A protein and the small-molecule ligand that binds it are described below.
Small molecule (SMILES): CC(=O)N[C@@H](Cc1ccc(OP(=O)(O)O)cc1)C(=O)N[C@H](C(=O)N[C@@H](CC(N)=O)C(=O)N[C@H](C(=O)O)C(C)C)C(C)C

Sequence of chain 2.C:
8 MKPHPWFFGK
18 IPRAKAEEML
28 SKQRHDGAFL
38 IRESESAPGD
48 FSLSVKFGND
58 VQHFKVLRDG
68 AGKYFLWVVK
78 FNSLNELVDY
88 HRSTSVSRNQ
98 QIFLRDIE

Sequence of chain 1.A:
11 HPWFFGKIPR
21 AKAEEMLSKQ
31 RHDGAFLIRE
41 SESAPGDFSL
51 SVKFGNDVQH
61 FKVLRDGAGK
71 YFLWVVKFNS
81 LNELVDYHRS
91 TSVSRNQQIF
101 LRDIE

Binding-site contacts:
Ligand atom CZ contacts residue ARG20 of chain 2.C at 3.5 Å.
Ligand atom O2P contacts residue ARG39 of chain 2.C at 2.8 Å (salt-bridge).
Ligand atom O3P contacts residue SER41 of chain 2.C at 3.6 Å.
Ligand atom CB contacts residue TRP74 of chain 2.C at 3.7 Å (hydrophobic).
Ligand atom O1P contacts residue ARG39 of chain 2.C at 2.9 Å (salt-bridge).
Ligand atom ND2 contacts residue LEU73 of chain 2.C at 2.8 Å (h-bond).
Ligand atom CB contacts residue LEU73 of chain 2.C at 3.4 Å (hydrophobic).
Ligand atom P contacts residue SER43 of chain 2.C at 3.5 Å.
Ligand atom CD1 contacts residue LYS62 of chain 2.C at 3.8 Å.
Ligand atom CE1 contacts residue LYS62 of chain 2.C at 3.7 Å.
Ligand atom CG2 contacts residue HIS60 of chain 2.C at 3.7 Å.
Ligand atom CG contacts residue LYS62 of chain 2.C at 3.6 Å.
Ligand atom CE2 contacts residue ARG20 of chain 2.C at 3.2 Å.
Ligand atom OD1 contacts residue LYS62 of chain 2.C at 2.9 Å (salt-bridge).
Ligand atom P contacts residue SER41 of chain 2.C at 3.7 Å.
Ligand atom CG1 contacts residue PHE61 of chain 2.C at 3.7 Å (hydrophobic).
Ligand atom OH contacts residue ALA21 of chain 1.A at 3.6 Å.
Ligand atom CB contacts residue PHE61 of chain 2.C at 3.6 Å (hydrophobic).
Ligand atom O3P contacts residue SER43 of chain 2.C at 2.7 Å (h-bond).
Ligand atom ND2 contacts residue LYS62 of chain 2.C at 2.8 Å (salt-bridge).
Ligand atom N contacts residue HIS60 of chain 2.C at 2.8 Å (h-bond).
Ligand atom O contacts residue ARG20 of chain 2.C at 2.5 Å (salt-bridge).
Ligand atom CD2 contacts residue ARG20 of chain 2.C at 3.5 Å.
Ligand atom OH contacts residue SER43 of chain 2.C at 3.2 Å (h-bond).
Ligand atom CH3 contacts residue GLU25 of chain 1.A at 3.5 Å.
Ligand atom O1P contacts residue SER49 of chain 2.C at 2.6 Å (h-bond).
Ligand atom O2P contacts residue ARG20 of chain 2.C at 2.7 Å (salt-bridge).
Ligand atom CD2 contacts residue LYS62 of chain 2.C at 3.8 Å.
Ligand atom CG contacts residue LEU73 of chain 2.C at 3.5 Å (hydrophobic).
Ligand atom CE2 contacts residue SER49 of chain 2.C at 3.6 Å.
Ligand atom P contacts residue ARG39 of chain 2.C at 3.7 Å.
Ligand atom CA contacts residue HIS60 of chain 2.C at 3.2 Å.
Ligand atom C contacts residue HIS60 of chain 2.C at 3.4 Å.
Ligand atom O1P contacts residue SER41 of chain 2.C at 2.9 Å (h-bond).
Ligand atom OD1 contacts residue PHE61 of chain 2.C at 3.5 Å.
Ligand atom CA contacts residue TRP74 of chain 2.C at 3.6 Å (hydrophobic).
Ligand atom CH3 contacts residue ALA21 of chain 1.A at 3.4 Å (hydrophobic).
Ligand atom C contacts residue ARG20 of chain 2.C at 3.3 Å.
Ligand atom CB contacts residue HIS60 of chain 2.C at 3.6 Å.
Ligand atom O3P contacts residue ALA21 of chain 1.A at 3.7 Å.